Sequence of chain 2.A:
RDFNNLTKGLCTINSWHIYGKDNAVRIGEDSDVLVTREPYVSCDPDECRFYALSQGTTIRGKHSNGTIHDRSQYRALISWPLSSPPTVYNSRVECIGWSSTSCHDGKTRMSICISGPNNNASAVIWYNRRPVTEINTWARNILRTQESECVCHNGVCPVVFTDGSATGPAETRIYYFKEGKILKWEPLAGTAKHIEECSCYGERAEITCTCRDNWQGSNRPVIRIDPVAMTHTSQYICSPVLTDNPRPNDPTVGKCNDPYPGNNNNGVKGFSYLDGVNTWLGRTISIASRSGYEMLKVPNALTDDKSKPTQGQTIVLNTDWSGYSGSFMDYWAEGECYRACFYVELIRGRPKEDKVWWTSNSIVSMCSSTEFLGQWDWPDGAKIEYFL

Sequence of chain 3.C:
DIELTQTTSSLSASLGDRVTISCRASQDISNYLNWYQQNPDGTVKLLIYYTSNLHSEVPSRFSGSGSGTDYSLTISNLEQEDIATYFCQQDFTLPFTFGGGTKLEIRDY

Sequence of chain 3.B:
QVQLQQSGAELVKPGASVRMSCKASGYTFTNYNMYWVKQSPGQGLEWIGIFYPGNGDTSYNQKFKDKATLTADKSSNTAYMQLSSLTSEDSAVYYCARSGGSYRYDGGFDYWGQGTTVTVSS

Sequence of chain 3.A:
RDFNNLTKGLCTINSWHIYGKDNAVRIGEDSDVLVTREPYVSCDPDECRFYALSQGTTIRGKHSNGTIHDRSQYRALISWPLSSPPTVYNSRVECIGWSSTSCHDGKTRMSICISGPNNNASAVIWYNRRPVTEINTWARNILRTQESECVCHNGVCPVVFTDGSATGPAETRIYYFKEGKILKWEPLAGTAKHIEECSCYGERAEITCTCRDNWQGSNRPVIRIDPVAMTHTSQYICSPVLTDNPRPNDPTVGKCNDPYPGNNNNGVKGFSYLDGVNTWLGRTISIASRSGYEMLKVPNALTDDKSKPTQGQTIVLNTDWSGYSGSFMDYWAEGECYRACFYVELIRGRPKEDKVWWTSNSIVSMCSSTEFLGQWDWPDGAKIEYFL

Binding-site contacts:
Ligand atom O5 contacts residue ASN120 of chain 2.A at 2.5 Å (h-bond).
Ligand atom O3 contacts residue ASN249 of chain 3.A at 2.6 Å (h-bond).
Ligand atom C3 contacts residue GLY312 of chain 3.A at 3.3 Å.
Ligand atom O5 contacts residue ASP250 of chain 3.A at 3.3 Å (salt-bridge).
Ligand atom O5 contacts residue GLY312 of chain 3.A at 3.6 Å.
Ligand atom O6 contacts residue LEU373 of chain 3.A at 2.9 Å (h-bond).
Ligand atom O5 contacts residue GLN375 of chain 3.A at 3.5 Å (h-bond).
Ligand atom C6 contacts residue MAN1 of chain 2.I at 3.0 Å.
Ligand atom C6 contacts residue ASP250 of chain 3.A at 3.3 Å.
Ligand atom C8 contacts residue GLN311 of chain 3.A at 3.5 Å.
Ligand atom O3 contacts residue ASP250 of chain 3.A at 3.0 Å (salt-bridge).
Ligand atom C6 contacts residue ILE285 of chain 3.A at 3.4 Å (hydrophobic).
Ligand atom O5 contacts residue GLY374 of chain 3.A at 3.1 Å.
Ligand atom C2 contacts residue ASN120 of chain 2.A at 2.5 Å.
Ligand atom C6 contacts residue GLN375 of chain 3.A at 3.5 Å.
Ligand atom C1 contacts residue ASN120 of chain 2.A at 1.5 Å.
Ligand atom C4 contacts residue GLU294 of chain 3.A at 3.6 Å.
Ligand atom O6 contacts residue ILE285 of chain 3.A at 2.9 Å (h-bond).
Ligand atom C8 contacts residue PHE372 of chain 3.A at 3.5 Å (hydrophobic).
Ligand atom O6 contacts residue MAN1 of chain 2.I at 2.4 Å (h-bond).
Ligand atom O6 contacts residue THR310 of chain 3.A at 3.4 Å (h-bond).
Ligand atom O3 contacts residue GLY312 of chain 3.A at 3.0 Å (h-bond).
Ligand atom O4 contacts residue ARG283 of chain 3.A at 3.7 Å.
Ligand atom C3 contacts residue GLU294 of chain 3.A at 3.5 Å.
Ligand atom O2 contacts residue LEU296 of chain 3.A at 3.4 Å.
Ligand atom O6 contacts residue ASP250 of chain 3.A at 2.3 Å (salt-bridge).
Ligand atom O4 contacts residue ARG247 of chain 3.A at 3.3 Å (salt-bridge).
Ligand atom O6 contacts residue LYS308 of chain 3.A at 3.2 Å (salt-bridge).
Ligand atom O3 contacts residue ARG283 of chain 3.A at 2.6 Å (salt-bridge).
Ligand atom O3 contacts residue GLU294 of chain 3.A at 2.7 Å (salt-bridge).
Ligand atom C7 contacts residue ASN120 of chain 2.A at 3.5 Å.
Ligand atom C8 contacts residue ARG140 of chain 2.A at 3.5 Å.
Ligand atom O2 contacts residue ASN249 of chain 3.A at 3.1 Å (h-bond).
Ligand atom O4 contacts residue GLU294 of chain 3.A at 2.8 Å (salt-bridge).
Ligand atom O2 contacts residue GLY312 of chain 3.A at 3.0 Å.
Ligand atom N2 contacts residue ASN120 of chain 2.A at 2.8 Å (h-bond).
Ligand atom O4 contacts residue ASP250 of chain 3.A at 3.5 Å (salt-bridge).
Ligand atom O3 contacts residue GLN311 of chain 3.A at 3.4 Å.
Ligand atom O2 contacts residue ASP106 of chain 3.B at 3.2 Å (salt-bridge).
Ligand atom C3 contacts residue ASN249 of chain 3.A at 3.6 Å.

This protein binds this small molecule.
Small molecule (SMILES): CC(=O)N[C@H]1[C@H](O[C@H]2[C@H](O)[C@@H](NC(C)=O)CO[C@@H]2CO)O[C@H](CO)[C@@H](O[C@@H]2O[C@H](CO)[C@@H](O)[C@H](O[C@H]3O[C@H](CO)[C@@H](O)[C@H](O)[C@@H]3O[C@H]3O[C@H](CO)[C@@H](O)[C@H](O)[C@@H]3O[C@H]3O[C@H](CO)[C@@H](O)[C@H](O)[C@@H]3O)[C@@H]2O)[C@@H]1O